Sequence of chain 2.A:
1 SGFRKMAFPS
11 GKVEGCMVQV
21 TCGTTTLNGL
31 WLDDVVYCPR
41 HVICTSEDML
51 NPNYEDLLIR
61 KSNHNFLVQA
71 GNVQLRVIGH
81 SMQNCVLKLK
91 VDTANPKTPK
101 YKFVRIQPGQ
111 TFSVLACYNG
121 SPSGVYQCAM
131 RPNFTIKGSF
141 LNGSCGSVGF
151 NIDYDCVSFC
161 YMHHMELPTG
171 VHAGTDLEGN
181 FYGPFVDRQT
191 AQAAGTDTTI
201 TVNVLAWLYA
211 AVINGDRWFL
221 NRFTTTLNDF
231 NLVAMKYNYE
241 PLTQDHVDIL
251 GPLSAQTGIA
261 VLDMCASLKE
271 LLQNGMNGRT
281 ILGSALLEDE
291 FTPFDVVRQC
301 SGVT

The small molecule below binds the protein below.
Small molecule (SMILES): CN(C)c1ccc(N(Cc2ccccc2)C(=O)Cn2nnc3ccccc32)cc1

Sequence of chain 1.A:
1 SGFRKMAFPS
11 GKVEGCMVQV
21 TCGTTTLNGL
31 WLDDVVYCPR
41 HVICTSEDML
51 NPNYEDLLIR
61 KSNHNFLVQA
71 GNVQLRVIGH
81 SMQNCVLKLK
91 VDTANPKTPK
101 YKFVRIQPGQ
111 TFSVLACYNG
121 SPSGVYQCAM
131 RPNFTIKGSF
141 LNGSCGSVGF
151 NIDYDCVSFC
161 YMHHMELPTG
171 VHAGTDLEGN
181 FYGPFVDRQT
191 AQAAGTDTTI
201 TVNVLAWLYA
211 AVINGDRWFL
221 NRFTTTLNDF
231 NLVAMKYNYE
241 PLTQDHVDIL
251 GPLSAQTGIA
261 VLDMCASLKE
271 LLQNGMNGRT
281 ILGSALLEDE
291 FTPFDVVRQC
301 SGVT

Binding-site contacts:
Ligand atom C7 contacts residue HIS41 of chain 1.A at 3.5 Å.
Ligand atom N3 contacts residue HIS164 of chain 1.A at 3.8 Å.
Ligand atom C16 contacts residue HIS164 of chain 1.A at 3.8 Å.
Ligand atom C7 contacts residue MET49 of chain 1.A at 3.9 Å (hydrophobic).
Ligand atom C contacts residue SER46 of chain 1.A at 3.6 Å.
Ligand atom C16 contacts residue CYS145 of chain 1.A at 3.7 Å (hydrophobic).
Ligand atom C21 contacts residue ASN142 of chain 1.A at 3.8 Å.
Ligand atom O contacts residue GLU166 of chain 1.A at 2.9 Å (salt-bridge).
Ligand atom C2 contacts residue MET49 of chain 1.A at 3.8 Å (hydrophobic).
Ligand atom C12 contacts residue ARG188 of chain 1.A at 3.2 Å.
Ligand atom N3 contacts residue HIS163 of chain 1.A at 3.3 Å (h-bond).
Ligand atom C18 contacts residue PHE140 of chain 1.A at 3.1 Å (hydrophobic).
Ligand atom N4 contacts residue HIS163 of chain 1.A at 2.9 Å (h-bond).
Ligand atom N4 contacts residue GLU166 of chain 1.A at 3.7 Å.
Ligand atom C12 contacts residue GLN189 of chain 1.A at 3.8 Å.
Ligand atom C16 contacts residue DMS1 of chain 1.F at 3.8 Å.
Ligand atom C18 contacts residue LEU141 of chain 1.A at 3.6 Å (hydrophobic).
Ligand atom N2 contacts residue CYS145 of chain 1.A at 3.8 Å.
Ligand atom C7 contacts residue DMS1 of chain 1.F at 3.6 Å.
Ligand atom C13 contacts residue MET165 of chain 1.A at 3.7 Å (hydrophobic).
Ligand atom C12 contacts residue MET165 of chain 1.A at 3.6 Å (hydrophobic).
Ligand atom C1 contacts residue HIS41 of chain 1.A at 3.0 Å.
Ligand atom C contacts residue THR45 of chain 1.A at 3.8 Å.
Ligand atom C18 contacts residue GLU166 of chain 1.A at 3.5 Å.
Ligand atom C11 contacts residue GLN189 of chain 1.A at 3.5 Å.
Ligand atom N3 contacts residue CYS145 of chain 1.A at 3.4 Å (h-bond).
Ligand atom C19 contacts residue PHE140 of chain 1.A at 3.7 Å (hydrophobic).
Ligand atom N3 contacts residue GLU166 of chain 1.A at 3.6 Å (salt-bridge).
Ligand atom C14 contacts residue GLU166 of chain 1.A at 3.4 Å.
Ligand atom N3 contacts residue MET165 of chain 1.A at 3.5 Å.
Ligand atom C20 contacts residue ASN142 of chain 1.A at 3.7 Å.
Ligand atom C10 contacts residue MET49 of chain 1.A at 3.8 Å (hydrophobic).
Ligand atom C2 contacts residue DMS1 of chain 1.F at 3.6 Å.
Ligand atom C1 contacts residue CYS44 of chain 1.A at 3.3 Å (hydrophobic).
Ligand atom C11 contacts residue ARG188 of chain 1.A at 3.4 Å.
Ligand atom C17 contacts residue GLU166 of chain 1.A at 3.7 Å.
Ligand atom O contacts residue MET165 of chain 1.A at 3.6 Å.
Ligand atom C19 contacts residue LEU141 of chain 1.A at 3.6 Å (hydrophobic).
Ligand atom C contacts residue THR25 of chain 1.A at 3.9 Å.
Ligand atom C19 contacts residue ASN142 of chain 1.A at 3.6 Å.